Sequence of chain 1.B:
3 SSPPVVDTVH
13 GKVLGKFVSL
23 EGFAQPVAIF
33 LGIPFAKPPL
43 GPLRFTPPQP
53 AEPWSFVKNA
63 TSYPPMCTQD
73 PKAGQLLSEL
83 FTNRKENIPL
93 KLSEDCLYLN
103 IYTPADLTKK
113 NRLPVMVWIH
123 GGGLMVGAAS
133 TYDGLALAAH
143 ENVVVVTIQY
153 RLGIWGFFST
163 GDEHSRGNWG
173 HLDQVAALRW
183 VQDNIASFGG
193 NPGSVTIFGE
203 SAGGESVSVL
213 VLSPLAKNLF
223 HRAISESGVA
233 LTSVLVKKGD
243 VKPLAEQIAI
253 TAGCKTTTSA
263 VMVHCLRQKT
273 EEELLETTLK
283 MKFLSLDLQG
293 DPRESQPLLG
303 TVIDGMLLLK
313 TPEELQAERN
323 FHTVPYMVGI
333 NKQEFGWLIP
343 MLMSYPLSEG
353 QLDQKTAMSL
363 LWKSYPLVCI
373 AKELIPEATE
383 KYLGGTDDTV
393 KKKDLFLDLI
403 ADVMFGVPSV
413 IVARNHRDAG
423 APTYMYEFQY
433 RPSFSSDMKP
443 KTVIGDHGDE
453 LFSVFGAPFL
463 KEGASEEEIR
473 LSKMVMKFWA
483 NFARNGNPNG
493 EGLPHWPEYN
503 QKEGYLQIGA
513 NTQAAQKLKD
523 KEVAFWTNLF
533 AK

The protein below binds the small molecule below.
Small molecule (SMILES): CN1[C@@H]2CC[C@H]1CC(OC(=O)[C@H](O)c1ccccc1)C2

Binding-site contacts:
Ligand atom C5 contacts residue MET440 of chain 1.B at 3.9 Å (hydrophobic).
Ligand atom C3 contacts residue SER350 of chain 1.B at 4.4 Å.
Ligand atom C2 contacts residue SER350 of chain 1.B at 4.5 Å.
Ligand atom C15 contacts residue LEU349 of chain 1.B at 4.3 Å (hydrophobic).
Ligand atom O20 contacts residue SER350 of chain 1.B at 3.9 Å.
Ligand atom C18 contacts residue LYS395 of chain 1.B at 3.9 Å.
Ligand atom O12 contacts residue GLY352 of chain 1.B at 3.2 Å (h-bond).
Ligand atom N8 contacts residue TRP339 of chain 1.B at 4.4 Å.
Ligand atom C18 contacts residue GLY338 of chain 1.B at 4.2 Å.
Ligand atom C18 contacts residue PRO442 of chain 1.B at 4.3 Å (hydrophobic).
Ligand atom C13 contacts residue LEU349 of chain 1.B at 3.3 Å (hydrophobic).
Ligand atom O12 contacts residue SER350 of chain 1.B at 3.0 Å (h-bond).
Ligand atom C11 contacts residue SER350 of chain 1.B at 3.6 Å.
Ligand atom C13 contacts residue LYS395 of chain 1.B at 4.4 Å.
Ligand atom O20 contacts residue LEU349 of chain 1.B at 3.7 Å.
Ligand atom C13 contacts residue SER350 of chain 1.B at 4.0 Å.
Ligand atom C16 contacts residue LYS395 of chain 1.B at 3.4 Å.
Ligand atom O20 contacts residue LYS395 of chain 1.B at 3.2 Å.
Ligand atom C14 contacts residue LYS395 of chain 1.B at 4.4 Å.
Ligand atom O10 contacts residue SER350 of chain 1.B at 4.2 Å.
Ligand atom C9 contacts residue TRP339 of chain 1.B at 3.8 Å (hydrophobic).
Ligand atom O12 contacts residue GLU351 of chain 1.B at 3.8 Å.
Ligand atom C19 contacts residue GLY338 of chain 1.B at 3.1 Å.
Ligand atom O20 contacts residue GLY352 of chain 1.B at 3.4 Å (h-bond).
Ligand atom O10 contacts residue LEU349 of chain 1.B at 4.3 Å.
Ligand atom C11 contacts residue GLY352 of chain 1.B at 4.1 Å.
Ligand atom C6 contacts residue MET440 of chain 1.B at 4.4 Å (hydrophobic).
Ligand atom C19 contacts residue TRP339 of chain 1.B at 4.2 Å (hydrophobic).
Ligand atom C11 contacts residue LEU349 of chain 1.B at 4.0 Å (hydrophobic).
Ligand atom C14 contacts residue LEU349 of chain 1.B at 4.3 Å (hydrophobic).
Ligand atom C17 contacts residue GLY338 of chain 1.B at 3.5 Å.
Ligand atom O20 contacts residue GLU351 of chain 1.B at 4.4 Å.
Ligand atom C17 contacts residue TRP339 of chain 1.B at 3.8 Å (hydrophobic).
Ligand atom C13 contacts residue GLY352 of chain 1.B at 4.4 Å.
Ligand atom C9 contacts residue MET440 of chain 1.B at 3.9 Å (hydrophobic).
Ligand atom C19 contacts residue PRO442 of chain 1.B at 4.2 Å (hydrophobic).